A small-molecule ligand and the protein it binds are described below.
Small molecule (SMILES): CC(=O)N[C@@H]1[C@@H](O)[C@H](O)[C@@H](CO)O[C@H]1O

Sequence of chain 1.A:
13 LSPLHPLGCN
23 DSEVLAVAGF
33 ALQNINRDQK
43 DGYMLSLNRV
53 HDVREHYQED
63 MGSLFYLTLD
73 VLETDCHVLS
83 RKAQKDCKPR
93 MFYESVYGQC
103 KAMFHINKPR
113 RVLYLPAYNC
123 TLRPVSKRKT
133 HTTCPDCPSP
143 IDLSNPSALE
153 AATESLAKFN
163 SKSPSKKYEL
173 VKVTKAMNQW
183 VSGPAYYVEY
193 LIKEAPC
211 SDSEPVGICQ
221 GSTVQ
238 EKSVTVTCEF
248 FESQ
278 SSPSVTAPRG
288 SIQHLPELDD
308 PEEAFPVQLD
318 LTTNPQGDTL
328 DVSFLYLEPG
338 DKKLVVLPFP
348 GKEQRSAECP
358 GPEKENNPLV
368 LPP

Binding-site contacts:
Ligand atom C7 contacts residue LEU316 of chain 1.A at 3.7 Å (hydrophobic).
Ligand atom C3 contacts residue GLN315 of chain 1.A at 3.9 Å.
Ligand atom O6 contacts residue SER288 of chain 1.A at 4.3 Å.
Ligand atom C2 contacts residue ASN121 of chain 1.A at 2.5 Å.
Ligand atom O5 contacts residue ASN121 of chain 1.A at 2.3 Å (h-bond).
Ligand atom C7 contacts residue ASN121 of chain 1.A at 3.9 Å.
Ligand atom C7 contacts residue GLN315 of chain 1.A at 3.6 Å.
Ligand atom O7 contacts residue ASP317 of chain 1.A at 2.9 Å (salt-bridge).
Ligand atom C4 contacts residue GLN315 of chain 1.A at 3.9 Å.
Ligand atom C4 contacts residue ASN121 of chain 1.A at 4.2 Å.
Ligand atom N2 contacts residue GLN315 of chain 1.A at 3.6 Å.
Ligand atom N2 contacts residue ASN121 of chain 1.A at 3.0 Å (h-bond).
Ligand atom N2 contacts residue LEU316 of chain 1.A at 4.3 Å.
Ligand atom O7 contacts residue LEU316 of chain 1.A at 3.4 Å.
Ligand atom C8 contacts residue ASP317 of chain 1.A at 3.6 Å.
Ligand atom C7 contacts residue ASP317 of chain 1.A at 3.6 Å.
Ligand atom O6 contacts residue GLN290 of chain 1.A at 3.9 Å.
Ligand atom O5 contacts residue GLN315 of chain 1.A at 3.9 Å.
Ligand atom C5 contacts residue ASN121 of chain 1.A at 3.6 Å.
Ligand atom O7 contacts residue GLN315 of chain 1.A at 3.3 Å (h-bond).
Ligand atom C2 contacts residue GLN315 of chain 1.A at 3.3 Å.
Ligand atom O3 contacts residue GLN315 of chain 1.A at 3.2 Å (h-bond).
Ligand atom C1 contacts residue ASN121 of chain 1.A at 1.4 Å.
Ligand atom C3 contacts residue ASN121 of chain 1.A at 3.8 Å.
Ligand atom C1 contacts residue GLN315 of chain 1.A at 3.4 Å.
Ligand atom C8 contacts residue LEU318 of chain 1.A at 4.2 Å (hydrophobic).
Ligand atom C8 contacts residue LEU316 of chain 1.A at 3.7 Å (hydrophobic).
Ligand atom O7 contacts residue ASN121 of chain 1.A at 4.3 Å.